Sequence of chain 1.A:
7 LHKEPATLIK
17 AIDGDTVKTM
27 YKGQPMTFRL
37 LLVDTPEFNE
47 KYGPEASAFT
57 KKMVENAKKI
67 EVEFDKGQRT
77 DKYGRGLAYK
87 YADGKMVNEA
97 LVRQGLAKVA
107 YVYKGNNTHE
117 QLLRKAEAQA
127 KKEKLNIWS

Binding-site contacts:
Ligand atom O6P contacts residue CA1 of chain 1.B at 3.2 Å.
Ligand atom C4 contacts residue LEU83 of chain 1.A at 3.5 Å (hydrophobic).
Ligand atom O2 contacts residue TYR109 of chain 1.A at 3.9 Å.
Ligand atom O6P contacts residue TYR107 of chain 1.A at 4.0 Å.
Ligand atom O4 contacts residue LEU37 of chain 1.A at 3.7 Å.
Ligand atom C2' contacts residue TYR107 of chain 1.A at 3.7 Å (hydrophobic).
Ligand atom O5' contacts residue ARG35 of chain 1.A at 3.7 Å.
Ligand atom C5' contacts residue ARG81 of chain 1.A at 4.1 Å.
Ligand atom C5 contacts residue LEU83 of chain 1.A at 4.0 Å (hydrophobic).
Ligand atom C5M contacts residue TYR107 of chain 1.A at 3.8 Å (hydrophobic).
Ligand atom C3' contacts residue TYR107 of chain 1.A at 3.8 Å (hydrophobic).
Ligand atom O2 contacts residue ASP77 of chain 1.A at 3.9 Å.
Ligand atom O6P contacts residue ASP40 of chain 1.A at 3.3 Å (salt-bridge).
Ligand atom C4 contacts residue TYR109 of chain 1.A at 3.7 Å (hydrophobic).
Ligand atom P1 contacts residue LYS78 of chain 1.A at 3.8 Å.
Ligand atom O4' contacts residue ARG81 of chain 1.A at 3.1 Å (salt-bridge).
Ligand atom N3 contacts residue LEU83 of chain 1.A at 3.8 Å.
Ligand atom C5M contacts residue ARG35 of chain 1.A at 3.7 Å.
Ligand atom P1 contacts residue TYR79 of chain 1.A at 3.6 Å.
Ligand atom P2 contacts residue ARG81 of chain 1.A at 4.0 Å.
Ligand atom C2 contacts residue TYR109 of chain 1.A at 3.9 Å (hydrophobic).
Ligand atom O1P contacts residue TYR79 of chain 1.A at 3.4 Å (h-bond).
Ligand atom O4P contacts residue ARG35 of chain 1.A at 2.9 Å (salt-bridge).
Ligand atom N3 contacts residue TYR109 of chain 1.A at 3.4 Å.
Ligand atom P2 contacts residue ARG35 of chain 1.A at 3.6 Å.
Ligand atom C2' contacts residue TYR109 of chain 1.A at 3.5 Å (hydrophobic).
Ligand atom O1P contacts residue LYS78 of chain 1.A at 2.7 Å (salt-bridge).
Ligand atom O3' contacts residue LYS78 of chain 1.A at 3.5 Å (salt-bridge).
Ligand atom C4' contacts residue ARG81 of chain 1.A at 3.8 Å.
Ligand atom O6P contacts residue ARG35 of chain 1.A at 2.8 Å (salt-bridge).
Ligand atom C5' contacts residue TYR107 of chain 1.A at 3.6 Å (hydrophobic).
Ligand atom O5' contacts residue ARG81 of chain 1.A at 3.1 Å (salt-bridge).
Ligand atom C5 contacts residue TYR107 of chain 1.A at 4.0 Å (hydrophobic).
Ligand atom O4 contacts residue LEU83 of chain 1.A at 3.5 Å.
Ligand atom P2 contacts residue CA1 of chain 1.B at 4.1 Å.
Ligand atom O4P contacts residue ARG81 of chain 1.A at 2.8 Å (salt-bridge).
Ligand atom C5M contacts residue LEU36 of chain 1.A at 3.9 Å (hydrophobic).
Ligand atom O4 contacts residue TYR109 of chain 1.A at 3.9 Å.
Ligand atom O2P contacts residue TYR79 of chain 1.A at 2.6 Å (h-bond).
Ligand atom C2 contacts residue ASP77 of chain 1.A at 4.0 Å.

This protein binds this small molecule.
Small molecule (SMILES): Cc1cn([C@H]2C[C@H](OP(=O)(O)O)[C@@H](COP(=O)(O)O)O2)c(=O)[nH]c1=O